Binding-site contacts:
Ligand atom C7 contacts residue ASN141 of chain 1.C at 3.2 Å.
Ligand atom C3 contacts residue ASN141 of chain 1.C at 3.8 Å.
Ligand atom C1 contacts residue ASN141 of chain 1.C at 1.4 Å.
Ligand atom O5 contacts residue ASN141 of chain 1.C at 2.4 Å (h-bond).
Ligand atom O7 contacts residue ASN141 of chain 1.C at 3.1 Å (h-bond).
Ligand atom C4 contacts residue ASN141 of chain 1.C at 4.2 Å.
Ligand atom C2 contacts residue ASN141 of chain 1.C at 2.5 Å.
Ligand atom O6 contacts residue THR149 of chain 1.C at 4.0 Å.
Ligand atom C1 contacts residue THR149 of chain 1.C at 4.0 Å.
Ligand atom C8 contacts residue GLY140 of chain 1.C at 4.0 Å.
Ligand atom C8 contacts residue ASN141 of chain 1.C at 4.2 Å.
Ligand atom C5 contacts residue ASN141 of chain 1.C at 3.7 Å.
Ligand atom O5 contacts residue THR149 of chain 1.C at 3.4 Å.
Ligand atom N2 contacts residue ASN141 of chain 1.C at 2.9 Å (h-bond).

Sequence of chain 1.C:
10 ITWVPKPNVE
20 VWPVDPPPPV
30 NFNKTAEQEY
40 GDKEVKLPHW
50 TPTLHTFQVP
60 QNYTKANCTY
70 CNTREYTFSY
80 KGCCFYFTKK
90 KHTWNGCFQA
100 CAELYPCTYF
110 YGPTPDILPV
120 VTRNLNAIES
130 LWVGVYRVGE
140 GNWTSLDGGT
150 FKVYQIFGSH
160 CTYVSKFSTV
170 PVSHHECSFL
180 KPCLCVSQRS

A protein and the small-molecule ligand that binds it are described below.
Small molecule (SMILES): CC(=O)N[C@@H]1[C@@H](O)[C@H](O)[C@@H](CO)O[C@H]1O